Binding-site contacts:
Ligand atom CB contacts residue ARG49 of chain 29.E at 3.5 Å.
Ligand atom CA contacts residue ASP258 of chain 29.E at 3.7 Å.
Ligand atom N contacts residue ASP258 of chain 29.E at 3.2 Å (salt-bridge).
Ligand atom C contacts residue ASP258 of chain 29.E at 3.7 Å.
Ligand atom N contacts residue ARG49 of chain 29.E at 3.5 Å (salt-bridge).
Ligand atom N contacts residue ARG49 of chain 29.E at 3.6 Å (salt-bridge).
Ligand atom O contacts residue ARG43 of chain 29.E at 2.8 Å (salt-bridge).
Ligand atom CB contacts residue ASP258 of chain 29.E at 3.5 Å.
Ligand atom N contacts residue PRO57 of chain 29.E at 3.5 Å.
Ligand atom O contacts residue ILE39 of chain 29.E at 3.7 Å.
Ligand atom NH1 contacts residue THR246 of chain 29.E at 3.2 Å (h-bond).
Ligand atom O contacts residue ARG50 of chain 29.E at 3.4 Å.
Ligand atom OG1 contacts residue ASP258 of chain 29.E at 3.3 Å.
Ligand atom N contacts residue ASP258 of chain 29.E at 2.8 Å (salt-bridge).
Ligand atom NE contacts residue ARG50 of chain 29.E at 3.1 Å (salt-bridge).
Ligand atom O contacts residue ARG43 of chain 29.E at 2.8 Å (salt-bridge).
Ligand atom NH1 contacts residue ASP53 of chain 29.E at 3.0 Å (salt-bridge).
Ligand atom CD2 contacts residue ARG50 of chain 29.E at 3.6 Å.
Ligand atom CB contacts residue ARG49 of chain 29.E at 3.7 Å.
Ligand atom OG1 contacts residue MET259 of chain 29.E at 2.6 Å (h-bond).
Ligand atom CZ contacts residue THR246 of chain 29.E at 3.3 Å.
Ligand atom CA contacts residue ASP258 of chain 29.E at 3.6 Å.
Ligand atom CG contacts residue PRO57 of chain 29.E at 3.7 Å (hydrophobic).
Ligand atom CD contacts residue ARG50 of chain 29.E at 3.3 Å.
Ligand atom CB contacts residue MET259 of chain 29.E at 3.6 Å (hydrophobic).
Ligand atom CG2 contacts residue MET259 of chain 29.E at 3.7 Å (hydrophobic).
Ligand atom CG2 contacts residue ASP258 of chain 29.E at 3.5 Å.
Ligand atom CB contacts residue ASP258 of chain 29.E at 3.7 Å.
Ligand atom CG2 contacts residue ALA42 of chain 29.E at 3.8 Å (hydrophobic).
Ligand atom CD contacts residue LEU52 of chain 29.E at 3.3 Å (hydrophobic).
Ligand atom N contacts residue ARG49 of chain 29.E at 3.7 Å.
Ligand atom CD2 contacts residue ASP258 of chain 29.E at 3.4 Å.
Ligand atom CA contacts residue ASP258 of chain 29.E at 3.7 Å.
Ligand atom NH2 contacts residue THR246 of chain 29.E at 3.0 Å (h-bond).
Ligand atom NH2 contacts residue ASP228 of chain 29.E at 2.7 Å (salt-bridge).
Ligand atom O contacts residue ARG49 of chain 29.E at 3.1 Å (salt-bridge).
Ligand atom N contacts residue ASP258 of chain 29.E at 3.2 Å (salt-bridge).
Ligand atom CD2 contacts residue ARG43 of chain 29.E at 3.6 Å.
Ligand atom C contacts residue ARG49 of chain 29.E at 3.6 Å.
Ligand atom C contacts residue ARG43 of chain 29.E at 3.7 Å.

A protein and the small-molecule ligand that binds it are described below.
Small molecule (SMILES): CC(C)C[C@H](NC(=O)CN)C(=O)N[C@H](C(=O)N[C@H](C(=O)NCC(=O)N[C@@H](CO)C(=O)N[C@@H](CC(C)C)C(=O)N[C@@H](CCCN=C(N)N)C(=O)NCC=O)C(C)C)[C@@H](C)O

Sequence of chain 29.E:
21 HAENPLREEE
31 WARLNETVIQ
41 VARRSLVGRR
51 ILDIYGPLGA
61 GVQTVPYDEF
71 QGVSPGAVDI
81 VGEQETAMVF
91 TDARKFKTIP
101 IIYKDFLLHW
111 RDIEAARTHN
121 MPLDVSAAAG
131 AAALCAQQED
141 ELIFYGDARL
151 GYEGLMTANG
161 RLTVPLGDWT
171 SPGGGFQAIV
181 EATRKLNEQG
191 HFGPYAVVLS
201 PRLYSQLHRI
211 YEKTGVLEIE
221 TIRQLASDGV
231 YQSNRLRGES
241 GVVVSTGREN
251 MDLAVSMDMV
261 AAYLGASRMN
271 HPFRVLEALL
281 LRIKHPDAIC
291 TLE